Binding-site contacts:
Ligand atom C26 contacts residue GLU38 of chain 3.A at 3.6 Å.
Ligand atom C26 contacts residue TRP98 of chain 3.A at 3.9 Å (hydrophobic).
Ligand atom C3 contacts residue TYR324 of chain 3.A at 3.7 Å (hydrophobic).
Ligand atom O7 contacts residue TYR324 of chain 3.A at 3.2 Å (h-bond).
Ligand atom O8 contacts residue ARG290 of chain 3.A at 2.8 Å (salt-bridge).
Ligand atom O9 contacts residue ASP70 of chain 3.A at 3.1 Å (salt-bridge).
Ligand atom C1 contacts residue ARG37 of chain 3.A at 3.8 Å.
Ligand atom C1 contacts residue TYR324 of chain 3.A at 3.2 Å (hydrophobic).
Ligand atom O8 contacts residue ARG37 of chain 3.A at 2.7 Å (salt-bridge).
Ligand atom C39 contacts residue ILE142 of chain 3.A at 3.9 Å (hydrophobic).
Ligand atom N30 contacts residue GLU38 of chain 3.A at 3.4 Å (salt-bridge).
Ligand atom O14 contacts residue ASP70 of chain 3.A at 3.9 Å.
Ligand atom C2 contacts residue ASP70 of chain 3.A at 3.3 Å.
Ligand atom O14 contacts residue ARG71 of chain 3.A at 2.9 Å (salt-bridge).
Ligand atom N30 contacts residue ARG75 of chain 3.A at 3.6 Å (salt-bridge).
Ligand atom N27 contacts residue GLU38 of chain 3.A at 3.8 Å.
Ligand atom C3 contacts residue GLU197 of chain 3.A at 3.9 Å.
Ligand atom C5 contacts residue TYR324 of chain 3.A at 3.5 Å (hydrophobic).
Ligand atom C38 contacts residue GLU196 of chain 3.A at 3.6 Å.
Ligand atom C5 contacts residue ASP70 of chain 3.A at 3.7 Å.
Ligand atom O7 contacts residue ARG290 of chain 3.A at 2.9 Å (salt-bridge).
Ligand atom C6 contacts residue TYR324 of chain 3.A at 3.1 Å (hydrophobic).
Ligand atom C39 contacts residue ARG71 of chain 3.A at 4.0 Å.
Ligand atom C38 contacts residue ARG212 of chain 3.A at 3.7 Å.
Ligand atom N27 contacts residue TRP98 of chain 3.A at 2.9 Å (h-bond).
Ligand atom C37 contacts residue GLU197 of chain 3.A at 3.5 Å.
Ligand atom N27 contacts residue GLU147 of chain 3.A at 3.0 Å (salt-bridge).
Ligand atom C1 contacts residue ASP70 of chain 3.A at 3.3 Å.
Ligand atom N30 contacts residue ASP70 of chain 3.A at 3.1 Å (salt-bridge).
Ligand atom O8 contacts residue TYR324 of chain 3.A at 3.3 Å (h-bond).
Ligand atom C36 contacts residue ARG144 of chain 3.A at 3.9 Å.
Ligand atom C15 contacts residue TRP98 of chain 3.A at 3.8 Å (hydrophobic).
Ligand atom C4 contacts residue ASP70 of chain 3.A at 3.9 Å.
Ligand atom N27 contacts residue LEU53 of chain 3.A at 3.7 Å.
Ligand atom O7 contacts residue ARG212 of chain 3.A at 3.3 Å (salt-bridge).
Ligand atom C4 contacts residue TYR324 of chain 3.A at 3.7 Å (hydrophobic).
Ligand atom N25 contacts residue GLU38 of chain 3.A at 3.8 Å.
Ligand atom C1 contacts residue GLU38 of chain 3.A at 3.3 Å.
Ligand atom C6 contacts residue ARG37 of chain 3.A at 3.6 Å.
Ligand atom C6 contacts residue ARG290 of chain 3.A at 3.6 Å.

The protein below binds the small molecule below.
Small molecule (SMILES): CCC(CC)[C@H](NC(C)=O)[C@@H]1[C@H](O)[C@@H](C(=O)O)C[C@H]1NC(=N)N

Sequence of chain 3.A:
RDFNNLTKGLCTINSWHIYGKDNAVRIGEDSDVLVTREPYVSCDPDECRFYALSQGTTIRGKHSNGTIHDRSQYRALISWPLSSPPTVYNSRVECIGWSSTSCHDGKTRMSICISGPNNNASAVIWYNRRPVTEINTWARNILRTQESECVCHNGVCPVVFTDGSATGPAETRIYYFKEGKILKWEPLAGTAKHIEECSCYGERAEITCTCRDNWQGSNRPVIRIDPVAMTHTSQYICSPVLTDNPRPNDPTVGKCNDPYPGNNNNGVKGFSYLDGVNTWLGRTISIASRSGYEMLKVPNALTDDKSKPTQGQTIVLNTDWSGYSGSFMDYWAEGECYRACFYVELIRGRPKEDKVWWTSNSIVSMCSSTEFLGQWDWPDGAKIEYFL